Sequence of chain 1.D:
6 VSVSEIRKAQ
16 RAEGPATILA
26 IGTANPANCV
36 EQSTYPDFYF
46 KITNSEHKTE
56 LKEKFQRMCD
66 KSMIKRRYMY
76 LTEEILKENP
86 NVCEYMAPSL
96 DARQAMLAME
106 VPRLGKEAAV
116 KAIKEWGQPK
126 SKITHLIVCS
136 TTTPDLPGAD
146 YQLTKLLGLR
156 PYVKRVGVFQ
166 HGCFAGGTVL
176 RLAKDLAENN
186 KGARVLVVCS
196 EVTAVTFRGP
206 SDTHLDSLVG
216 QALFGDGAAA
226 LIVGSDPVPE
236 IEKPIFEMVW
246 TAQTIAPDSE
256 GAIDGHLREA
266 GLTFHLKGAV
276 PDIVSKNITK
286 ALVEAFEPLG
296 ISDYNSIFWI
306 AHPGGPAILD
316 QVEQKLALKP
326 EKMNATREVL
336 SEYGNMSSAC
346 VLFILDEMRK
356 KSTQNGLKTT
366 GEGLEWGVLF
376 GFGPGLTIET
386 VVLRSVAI

Sequence of chain 1.C:
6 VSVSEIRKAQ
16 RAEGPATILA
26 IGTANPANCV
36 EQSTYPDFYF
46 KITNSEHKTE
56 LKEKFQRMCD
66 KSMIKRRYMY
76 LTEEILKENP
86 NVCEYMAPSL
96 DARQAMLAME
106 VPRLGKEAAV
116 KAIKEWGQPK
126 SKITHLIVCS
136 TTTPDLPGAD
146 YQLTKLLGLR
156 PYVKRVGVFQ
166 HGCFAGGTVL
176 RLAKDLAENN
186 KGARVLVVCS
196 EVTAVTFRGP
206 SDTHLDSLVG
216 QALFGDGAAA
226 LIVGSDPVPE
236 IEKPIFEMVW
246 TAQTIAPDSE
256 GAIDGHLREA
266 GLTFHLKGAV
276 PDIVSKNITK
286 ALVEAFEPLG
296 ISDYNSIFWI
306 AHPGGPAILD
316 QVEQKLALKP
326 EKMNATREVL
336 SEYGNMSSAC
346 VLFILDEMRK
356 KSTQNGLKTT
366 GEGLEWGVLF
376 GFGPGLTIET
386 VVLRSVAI

Binding-site contacts:
Ligand atom C14 contacts residue THR201 of chain 1.C at 3.8 Å.
Ligand atom O2 contacts residue ILE258 of chain 1.C at 2.9 Å.
Ligand atom C3 contacts residue PHE269 of chain 1.C at 3.4 Å (hydrophobic).
Ligand atom C7 contacts residue THR201 of chain 1.C at 3.7 Å.
Ligand atom C11 contacts residue PHE219 of chain 1.C at 4.0 Å (hydrophobic).
Ligand atom O2 contacts residue PHE269 of chain 1.C at 3.1 Å.
Ligand atom C6 contacts residue LEU267 of chain 1.C at 3.7 Å (hydrophobic).
Ligand atom C2 contacts residue PHE269 of chain 1.C at 3.3 Å (hydrophobic).
Ligand atom C10 contacts residue PHE219 of chain 1.C at 3.7 Å (hydrophobic).
Ligand atom C12 contacts residue GLU196 of chain 1.C at 3.6 Å.
Ligand atom C9 contacts residue PHE219 of chain 1.C at 4.0 Å (hydrophobic).
Ligand atom O3 contacts residue GLY260 of chain 1.C at 3.0 Å.
Ligand atom O3 contacts residue LEU267 of chain 1.C at 4.0 Å.
Ligand atom C11 contacts residue ASN340 of chain 1.C at 3.5 Å.
Ligand atom C12 contacts residue GLY220 of chain 1.C at 3.5 Å.
Ligand atom O1 contacts residue ASP221 of chain 1.C at 3.7 Å.
Ligand atom C13 contacts residue VAL197 of chain 1.C at 3.7 Å (hydrophobic).
Ligand atom C12 contacts residue VAL197 of chain 1.C at 3.8 Å (hydrophobic).
Ligand atom C8 contacts residue PHE219 of chain 1.C at 3.7 Å (hydrophobic).
Ligand atom C12 contacts residue THR198 of chain 1.C at 3.5 Å.
Ligand atom C4 contacts residue PHE219 of chain 1.C at 3.7 Å (hydrophobic).
Ligand atom C14 contacts residue THR136 of chain 1.C at 3.7 Å.
Ligand atom C4 contacts residue CYS168 of chain 1.C at 4.0 Å (hydrophobic).
Ligand atom C11 contacts residue THR198 of chain 1.C at 3.9 Å.
Ligand atom C10 contacts residue SER342 of chain 1.C at 3.6 Å.
Ligand atom O1 contacts residue VAL197 of chain 1.C at 2.9 Å (h-bond).
Ligand atom C3 contacts residue ILE258 of chain 1.C at 3.9 Å (hydrophobic).
Ligand atom O3 contacts residue ASP259 of chain 1.C at 3.2 Å (salt-bridge).
Ligand atom C10 contacts residue ASN340 of chain 1.C at 3.7 Å.
Ligand atom O1 contacts residue GLU196 of chain 1.C at 2.9 Å.
Ligand atom C1 contacts residue ASP259 of chain 1.C at 3.8 Å.
Ligand atom C11 contacts residue MET341 of chain 1.C at 4.0 Å (hydrophobic).
Ligand atom O3 contacts residue LEU141 of chain 1.D at 4.0 Å.
Ligand atom C2 contacts residue ASP259 of chain 1.C at 3.5 Å.
Ligand atom C11 contacts residue GLY220 of chain 1.C at 3.2 Å.
Ligand atom O3 contacts residue THR268 of chain 1.C at 3.6 Å (h-bond).
Ligand atom O1 contacts residue GLY220 of chain 1.C at 3.0 Å (h-bond).
Ligand atom O1 contacts residue THR198 of chain 1.C at 3.1 Å (h-bond).
Ligand atom C13 contacts residue THR198 of chain 1.C at 3.8 Å.
Ligand atom C7 contacts residue PHE219 of chain 1.C at 3.9 Å (hydrophobic).

A small-molecule ligand and the protein it binds are described below.
Small molecule (SMILES): Oc1ccc(/C=C/c2cc(O)cc(O)c2)cc1